Sequence of chain 1.E:
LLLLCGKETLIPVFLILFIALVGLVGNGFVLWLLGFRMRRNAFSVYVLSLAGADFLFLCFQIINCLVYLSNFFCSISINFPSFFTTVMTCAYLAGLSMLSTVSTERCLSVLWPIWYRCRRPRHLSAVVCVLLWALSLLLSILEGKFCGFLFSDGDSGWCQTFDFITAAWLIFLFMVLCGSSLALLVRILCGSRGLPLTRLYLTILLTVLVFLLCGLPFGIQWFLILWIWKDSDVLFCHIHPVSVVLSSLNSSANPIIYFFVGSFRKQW

A small-molecule ligand and the protein it binds are described below.
Small molecule (SMILES): CNCCc1ccc(OC)c(Cc2cc(CCNC)cc(Cc3cc(CCNC)ccc3OC)c2OC)c1

Binding-site contacts:
Ligand atom C28 contacts residue TRP248 of chain 1.E at 3.9 Å (hydrophobic).
Ligand atom C11 contacts residue TRP243 of chain 1.E at 4.0 Å (hydrophobic).
Ligand atom N6 contacts residue SER253 of chain 1.E at 4.2 Å.
Ligand atom C37 contacts residue ASP254 of chain 1.E at 4.2 Å.
Ligand atom C20 contacts residue TRP248 of chain 1.E at 3.9 Å (hydrophobic).
Ligand atom C26 contacts residue TRP248 of chain 1.E at 4.4 Å (hydrophobic).
Ligand atom N4 contacts residue ASP184 of chain 1.E at 2.5 Å (salt-bridge).
Ligand atom C11 contacts residue PHE170 of chain 1.E at 4.3 Å (hydrophobic).
Ligand atom C34 contacts residue CYS168 of chain 1.E at 3.8 Å (hydrophobic).
Ligand atom C17 contacts residue TRP248 of chain 1.E at 4.1 Å (hydrophobic).
Ligand atom C34 contacts residue TRP248 of chain 1.E at 4.3 Å (hydrophobic).
Ligand atom N4 contacts residue TRP248 of chain 1.E at 3.2 Å.
Ligand atom C38 contacts residue SER253 of chain 1.E at 3.2 Å.
Ligand atom N4 contacts residue GLU164 of chain 1.E at 4.2 Å.
Ligand atom C35 contacts residue LEU247 of chain 1.E at 3.9 Å (hydrophobic).
Ligand atom C34 contacts residue GLU164 of chain 1.E at 3.3 Å.
Ligand atom C34 contacts residue PHE170 of chain 1.E at 4.4 Å (hydrophobic).
Ligand atom O2 contacts residue PHE257 of chain 1.E at 4.1 Å.
Ligand atom C29 contacts residue SER253 of chain 1.E at 3.5 Å.
Ligand atom C18 contacts residue TRP248 of chain 1.E at 4.0 Å (hydrophobic).
Ligand atom C34 contacts residue ASP184 of chain 1.E at 3.3 Å.
Ligand atom C14 contacts residue PHE170 of chain 1.E at 4.2 Å (hydrophobic).
Ligand atom C10 contacts residue CYS168 of chain 1.E at 4.1 Å (hydrophobic).
Ligand atom C18 contacts residue TRP243 of chain 1.E at 3.0 Å (hydrophobic).
Ligand atom C15 contacts residue TRP243 of chain 1.E at 3.1 Å (hydrophobic).
Ligand atom C13 contacts residue TRP243 of chain 1.E at 3.7 Å (hydrophobic).
Ligand atom C30 contacts residue SER177 of chain 1.E at 4.2 Å.
Ligand atom C22 contacts residue TRP248 of chain 1.E at 3.9 Å (hydrophobic).
Ligand atom C36 contacts residue SER177 of chain 1.E at 3.4 Å.
Ligand atom C18 contacts residue ASP184 of chain 1.E at 3.4 Å.
Ligand atom C30 contacts residue TRP248 of chain 1.E at 4.2 Å (hydrophobic).
Ligand atom C18 contacts residue LEU247 of chain 1.E at 4.1 Å (hydrophobic).
Ligand atom O3 contacts residue CYS168 of chain 1.E at 4.3 Å.
Ligand atom N6 contacts residue LEU247 of chain 1.E at 4.0 Å.
Ligand atom C13 contacts residue PHE170 of chain 1.E at 4.3 Å (hydrophobic).
Ligand atom N4 contacts residue TRP243 of chain 1.E at 3.7 Å.
Ligand atom C27 contacts residue SER253 of chain 1.E at 3.5 Å.
Ligand atom C34 contacts residue TRP243 of chain 1.E at 4.3 Å (hydrophobic).
Ligand atom C36 contacts residue ASP176 of chain 1.E at 4.4 Å.
Ligand atom C9 contacts residue LEU22 of chain 1.E at 3.7 Å (hydrophobic).